Sequence of chain 2.A:
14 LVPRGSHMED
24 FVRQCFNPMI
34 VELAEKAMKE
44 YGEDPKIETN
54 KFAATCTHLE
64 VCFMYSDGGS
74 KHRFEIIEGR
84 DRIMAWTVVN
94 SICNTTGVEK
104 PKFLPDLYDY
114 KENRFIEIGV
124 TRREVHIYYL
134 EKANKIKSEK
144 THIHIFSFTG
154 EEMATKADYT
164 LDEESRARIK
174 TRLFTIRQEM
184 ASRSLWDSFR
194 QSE

Binding-site contacts:
Ligand atom O08 contacts residue GLY122 of chain 2.A at 3.7 Å.
Ligand atom N06 contacts residue HIS61 of chain 2.A at 3.8 Å.
Ligand atom O01 contacts residue MN1 of chain 2.D at 2.0 Å.
Ligand atom C07 contacts residue ILE121 of chain 2.A at 3.7 Å (hydrophobic).
Ligand atom C03 contacts residue MN1 of chain 2.E at 3.5 Å.
Ligand atom N06 contacts residue TYR131 of chain 2.A at 3.6 Å (h-bond).
Ligand atom O25 contacts residue MN1 of chain 2.E at 2.4 Å.
Ligand atom C07 contacts residue HIS61 of chain 2.A at 3.2 Å.
Ligand atom C07 contacts residue MN1 of chain 2.D at 2.7 Å.
Ligand atom O01 contacts residue GLU120 of chain 2.A at 2.4 Å (salt-bridge).
Ligand atom C24 contacts residue MN1 of chain 2.E at 2.9 Å.
Ligand atom C07 contacts residue TYR131 of chain 2.A at 4.0 Å (hydrophobic).
Ligand atom C31 contacts residue TYR44 of chain 2.A at 3.9 Å (hydrophobic).
Ligand atom O25 contacts residue GLU81 of chain 2.A at 3.8 Å.
Ligand atom C07 contacts residue LYS135 of chain 2.A at 3.6 Å.
Ligand atom C29 contacts residue TYR44 of chain 2.A at 3.8 Å (hydrophobic).
Ligand atom C02 contacts residue HIS61 of chain 2.A at 3.5 Å.
Ligand atom C02 contacts residue GLU120 of chain 2.A at 3.3 Å.
Ligand atom O01 contacts residue MN1 of chain 2.E at 2.6 Å.
Ligand atom N32 contacts residue GLU46 of chain 2.A at 3.5 Å (salt-bridge).
Ligand atom N26 contacts residue MN1 of chain 2.E at 3.8 Å.
Ligand atom O01 contacts residue HIS61 of chain 2.A at 3.6 Å (h-bond).
Ligand atom O08 contacts residue GLU120 of chain 2.A at 2.9 Å (salt-bridge).
Ligand atom O08 contacts residue LYS135 of chain 2.A at 3.3 Å.
Ligand atom C12 contacts residue TYR131 of chain 2.A at 4.0 Å (hydrophobic).
Ligand atom O01 contacts residue ASP109 of chain 2.A at 3.3 Å (salt-bridge).
Ligand atom O08 contacts residue ILE121 of chain 2.A at 2.7 Å (h-bond).
Ligand atom C03 contacts residue MN1 of chain 2.D at 4.0 Å.
Ligand atom O08 contacts residue MN1 of chain 2.D at 2.2 Å.
Ligand atom C11 contacts residue TYR131 of chain 2.A at 3.7 Å (hydrophobic).
Ligand atom C30 contacts residue TYR44 of chain 2.A at 3.5 Å (hydrophobic).
Ligand atom O08 contacts residue TYR131 of chain 2.A at 3.7 Å.
Ligand atom C31 contacts residue GLU46 of chain 2.A at 4.0 Å.
Ligand atom C33 contacts residue THR58 of chain 2.A at 3.8 Å.
Ligand atom O08 contacts residue HIS61 of chain 2.A at 3.0 Å (h-bond).
Ligand atom C07 contacts residue GLU120 of chain 2.A at 3.5 Å.
Ligand atom C02 contacts residue MN1 of chain 2.D at 2.6 Å.
Ligand atom C24 contacts residue GLU81 of chain 2.A at 3.8 Å.
Ligand atom C02 contacts residue MN1 of chain 2.E at 3.4 Å.
Ligand atom C28 contacts residue TYR44 of chain 2.A at 3.6 Å (hydrophobic).

This protein binds this small molecule.
Small molecule (SMILES): O=C(NCCc1ccncc1)c1nc([C@@H]2CCCN2C(=O)OCc2ccccc2)[nH]c(=O)c1O